The small molecule below binds the protein below.
Small molecule (SMILES): CC[C@@H](O)P(=O)(O)O

Sequence of chain 3.C:
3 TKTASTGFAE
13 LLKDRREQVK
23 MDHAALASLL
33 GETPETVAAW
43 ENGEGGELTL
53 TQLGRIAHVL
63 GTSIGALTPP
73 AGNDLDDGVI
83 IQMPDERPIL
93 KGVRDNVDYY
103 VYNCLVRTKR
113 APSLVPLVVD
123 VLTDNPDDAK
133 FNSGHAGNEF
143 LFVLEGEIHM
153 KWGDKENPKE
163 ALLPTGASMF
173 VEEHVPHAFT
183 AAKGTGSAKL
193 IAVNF

Binding-site contacts:
Ligand atom O4 contacts residue LYS22 of chain 3.C at 2.5 Å (salt-bridge).
Ligand atom O1 contacts residue TYR102 of chain 2.C at 3.6 Å.
Ligand atom P1 contacts residue ARG96 of chain 2.C at 4.0 Å.
Ligand atom O2 contacts residue HIS179 of chain 2.C at 3.3 Å (h-bond).
Ligand atom O3 contacts residue ALA194 of chain 2.C at 4.3 Å.
Ligand atom C3 contacts residue VAL121 of chain 2.C at 4.0 Å (hydrophobic).
Ligand atom P1 contacts residue FE21 of chain 2.I at 3.0 Å.
Ligand atom O4 contacts residue FE21 of chain 2.I at 4.2 Å.
Ligand atom O4 contacts residue ARG96 of chain 2.C at 4.2 Å.
Ligand atom O2 contacts residue LYS22 of chain 3.C at 3.8 Å.
Ligand atom O1 contacts residue TYR104 of chain 2.C at 3.9 Å.
Ligand atom P1 contacts residue TYR104 of chain 2.C at 3.9 Å.
Ligand atom C1 contacts residue TYR104 of chain 2.C at 4.4 Å (hydrophobic).
Ligand atom C3 contacts residue LEU143 of chain 2.C at 4.2 Å (hydrophobic).
Ligand atom O2 contacts residue HIS137 of chain 2.C at 2.9 Å (h-bond).
Ligand atom C3 contacts residue ALA194 of chain 2.C at 4.3 Å (hydrophobic).
Ligand atom O1 contacts residue ASN134 of chain 2.C at 3.0 Å (h-bond).
Ligand atom C2 contacts residue FE21 of chain 2.I at 4.4 Å.
Ligand atom P1 contacts residue ASN134 of chain 2.C at 3.8 Å.
Ligand atom O2 contacts residue FE21 of chain 2.I at 1.7 Å.
Ligand atom P1 contacts residue HIS179 of chain 2.C at 4.4 Å.
Ligand atom O1 contacts residue FE21 of chain 2.I at 4.0 Å.
Ligand atom C2 contacts residue TYR102 of chain 2.C at 3.5 Å (hydrophobic).
Ligand atom C3 contacts residue GLU141 of chain 2.C at 4.2 Å.
Ligand atom C1 contacts residue GLU141 of chain 2.C at 3.8 Å.
Ligand atom C3 contacts residue LEU192 of chain 2.C at 3.8 Å (hydrophobic).
Ligand atom C2 contacts residue PHE181 of chain 2.C at 4.0 Å (hydrophobic).
Ligand atom C1 contacts residue FE21 of chain 2.I at 3.4 Å.
Ligand atom C2 contacts residue GLU141 of chain 2.C at 4.4 Å.
Ligand atom O3 contacts residue HIS179 of chain 2.C at 4.1 Å.
Ligand atom O2 contacts residue ASN134 of chain 2.C at 3.3 Å (h-bond).
Ligand atom O4 contacts residue TYR104 of chain 2.C at 2.9 Å (h-bond).
Ligand atom O2 contacts residue GLU141 of chain 2.C at 3.8 Å.
Ligand atom P1 contacts residue LYS22 of chain 3.C at 3.7 Å.
Ligand atom O1 contacts residue ARG96 of chain 2.C at 2.7 Å (salt-bridge).
Ligand atom O3 contacts residue GLU141 of chain 2.C at 2.4 Å (salt-bridge).
Ligand atom O3 contacts residue FE21 of chain 2.I at 2.5 Å.
Ligand atom C3 contacts residue PHE181 of chain 2.C at 3.8 Å (hydrophobic).
Ligand atom C3 contacts residue TYR102 of chain 2.C at 4.5 Å (hydrophobic).

Sequence of chain 2.C:
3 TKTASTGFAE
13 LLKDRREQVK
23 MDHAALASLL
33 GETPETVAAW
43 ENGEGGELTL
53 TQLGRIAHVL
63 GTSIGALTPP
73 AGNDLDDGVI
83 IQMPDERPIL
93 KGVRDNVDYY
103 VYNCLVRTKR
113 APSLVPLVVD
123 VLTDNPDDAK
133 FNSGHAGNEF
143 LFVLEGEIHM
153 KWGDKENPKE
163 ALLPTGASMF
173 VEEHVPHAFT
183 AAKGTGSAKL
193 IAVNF